Sequence of chain 1.D:
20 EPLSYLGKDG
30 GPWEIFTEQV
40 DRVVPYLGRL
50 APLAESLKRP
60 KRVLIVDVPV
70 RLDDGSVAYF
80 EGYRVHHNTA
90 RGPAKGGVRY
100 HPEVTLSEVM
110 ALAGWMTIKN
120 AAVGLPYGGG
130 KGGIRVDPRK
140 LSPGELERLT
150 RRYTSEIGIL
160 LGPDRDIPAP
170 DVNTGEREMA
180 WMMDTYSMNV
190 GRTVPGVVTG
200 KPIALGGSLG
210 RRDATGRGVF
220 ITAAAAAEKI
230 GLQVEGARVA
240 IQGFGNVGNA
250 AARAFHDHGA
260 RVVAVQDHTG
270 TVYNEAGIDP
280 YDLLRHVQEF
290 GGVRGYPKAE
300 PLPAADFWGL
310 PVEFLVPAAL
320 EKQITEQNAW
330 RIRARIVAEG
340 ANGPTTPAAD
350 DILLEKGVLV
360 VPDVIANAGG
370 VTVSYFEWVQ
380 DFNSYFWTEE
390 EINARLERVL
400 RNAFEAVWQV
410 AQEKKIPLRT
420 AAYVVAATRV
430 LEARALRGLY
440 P

The small molecule below binds the protein below.
Small molecule (SMILES): N[C@@H](CCC(=O)O)C(=O)O

Binding-site contacts:
Ligand atom CB contacts residue ARG433 of chain 1.C at 4.1 Å.
Ligand atom OE2 contacts residue MET187 of chain 1.A at 4.4 Å.
Ligand atom N contacts residue MET187 of chain 1.A at 3.6 Å.
Ligand atom OXT contacts residue LEU438 of chain 1.C at 3.5 Å.
Ligand atom OXT contacts residue TYR439 of chain 1.C at 3.0 Å (h-bond).
Ligand atom OE1 contacts residue THR88 of chain 1.C at 4.1 Å.
Ligand atom OE1 contacts residue ALA89 of chain 1.C at 3.5 Å (h-bond).
Ligand atom OXT contacts residue GLY437 of chain 1.C at 3.7 Å.
Ligand atom CB contacts residue ASP183 of chain 1.A at 4.0 Å.
Ligand atom CG contacts residue ALA89 of chain 1.C at 4.3 Å (hydrophobic).
Ligand atom CB contacts residue GLY437 of chain 1.C at 3.2 Å.
Ligand atom CG contacts residue GLY437 of chain 1.C at 4.4 Å.
Ligand atom OXT contacts residue ARG151 of chain 1.D at 3.1 Å (salt-bridge).
Ligand atom CB contacts residue ARG436 of chain 1.C at 3.7 Å.
Ligand atom C contacts residue GLY437 of chain 1.C at 3.9 Å.
Ligand atom OE2 contacts residue THR88 of chain 1.C at 4.2 Å.
Ligand atom OE2 contacts residue ALA89 of chain 1.C at 3.8 Å.
Ligand atom N contacts residue TYR439 of chain 1.C at 2.9 Å (h-bond).
Ligand atom O contacts residue TYR439 of chain 1.C at 4.5 Å.
Ligand atom CA contacts residue ARG436 of chain 1.C at 3.7 Å.
Ligand atom CA contacts residue ASP183 of chain 1.A at 3.7 Å.
Ligand atom CG contacts residue ARG433 of chain 1.C at 3.5 Å.
Ligand atom N contacts residue GLY437 of chain 1.C at 3.2 Å (h-bond).
Ligand atom CG contacts residue ARG436 of chain 1.C at 4.2 Å.
Ligand atom CD contacts residue ARG436 of chain 1.C at 4.2 Å.
Ligand atom C contacts residue TYR439 of chain 1.C at 3.6 Å (hydrophobic).
Ligand atom O contacts residue ARG151 of chain 1.D at 3.0 Å (salt-bridge).
Ligand atom OE2 contacts residue ARG436 of chain 1.C at 3.1 Å (salt-bridge).
Ligand atom C contacts residue ARG151 of chain 1.D at 3.5 Å.
Ligand atom CA contacts residue MET187 of chain 1.A at 3.9 Å (hydrophobic).
Ligand atom CA contacts residue GLY437 of chain 1.C at 3.6 Å.
Ligand atom CA contacts residue TYR439 of chain 1.C at 3.7 Å (hydrophobic).
Ligand atom C contacts residue LEU438 of chain 1.C at 4.5 Å (hydrophobic).
Ligand atom C contacts residue MET187 of chain 1.A at 4.3 Å (hydrophobic).
Ligand atom N contacts residue ARG436 of chain 1.C at 3.6 Å.
Ligand atom CD contacts residue ALA89 of chain 1.C at 3.7 Å (hydrophobic).
Ligand atom N contacts residue LEU438 of chain 1.C at 4.5 Å.
Ligand atom N contacts residue ASP183 of chain 1.A at 2.8 Å (salt-bridge).

Sequence of chain 1.A:
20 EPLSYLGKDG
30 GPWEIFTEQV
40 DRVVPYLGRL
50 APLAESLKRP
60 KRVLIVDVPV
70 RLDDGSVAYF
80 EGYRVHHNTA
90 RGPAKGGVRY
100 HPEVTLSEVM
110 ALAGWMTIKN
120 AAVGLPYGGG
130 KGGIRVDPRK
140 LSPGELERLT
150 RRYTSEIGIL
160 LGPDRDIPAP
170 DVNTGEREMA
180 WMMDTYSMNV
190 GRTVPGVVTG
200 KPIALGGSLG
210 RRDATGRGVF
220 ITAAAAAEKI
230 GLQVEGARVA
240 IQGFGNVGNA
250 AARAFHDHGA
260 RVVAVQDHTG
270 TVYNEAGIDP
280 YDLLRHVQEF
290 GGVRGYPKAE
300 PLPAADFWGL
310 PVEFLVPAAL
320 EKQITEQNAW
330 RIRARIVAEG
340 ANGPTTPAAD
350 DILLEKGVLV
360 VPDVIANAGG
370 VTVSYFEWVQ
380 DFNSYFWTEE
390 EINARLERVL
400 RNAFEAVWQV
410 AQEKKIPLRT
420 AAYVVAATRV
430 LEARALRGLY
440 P

Sequence of chain 1.C:
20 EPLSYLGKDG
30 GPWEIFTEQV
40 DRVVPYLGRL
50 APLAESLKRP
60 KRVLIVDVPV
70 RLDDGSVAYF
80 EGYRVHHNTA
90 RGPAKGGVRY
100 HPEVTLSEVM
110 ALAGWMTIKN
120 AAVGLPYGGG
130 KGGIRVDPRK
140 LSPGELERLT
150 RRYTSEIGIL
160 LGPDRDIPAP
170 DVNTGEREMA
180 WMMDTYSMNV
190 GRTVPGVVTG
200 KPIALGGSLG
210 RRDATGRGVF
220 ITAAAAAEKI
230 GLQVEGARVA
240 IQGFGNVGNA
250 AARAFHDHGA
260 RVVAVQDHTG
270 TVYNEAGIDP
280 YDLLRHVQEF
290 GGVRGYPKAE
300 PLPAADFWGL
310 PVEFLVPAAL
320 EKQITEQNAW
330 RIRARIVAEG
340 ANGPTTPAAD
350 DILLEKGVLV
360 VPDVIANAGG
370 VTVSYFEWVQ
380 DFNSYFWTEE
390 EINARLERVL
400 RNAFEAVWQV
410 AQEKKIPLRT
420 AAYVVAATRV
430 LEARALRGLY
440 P